The small molecule below binds the protein below.
Small molecule (SMILES): Cc1cn([C@H]2C[C@H](O[P](=O)(O)OC[C@H]3O[C@@H](n4cnc5c(N)ncnc54)C[C@@H]3O[P](=O)(O)OC[C@H]3O[C@@H](n4ccc(N)nc4=O)C[C@@H]3O)[C@@H](CO[P](=O)(O)O[C@H]3C[C@H](n4cnc5c(=O)nc(N)[nH]c54)O[C@@H]3CO[P](=O)(O)O[C@H]3C[C@H](n4cnc5c(N)ncnc54)O[C@@H]3CO[P](=O)(O)O[C@H]3C[C@H](n4ccc(N)nc4=O)O[C@@H]3CO)O2)c(=O)[nH]c1=O

Sequence of chain 1.A:
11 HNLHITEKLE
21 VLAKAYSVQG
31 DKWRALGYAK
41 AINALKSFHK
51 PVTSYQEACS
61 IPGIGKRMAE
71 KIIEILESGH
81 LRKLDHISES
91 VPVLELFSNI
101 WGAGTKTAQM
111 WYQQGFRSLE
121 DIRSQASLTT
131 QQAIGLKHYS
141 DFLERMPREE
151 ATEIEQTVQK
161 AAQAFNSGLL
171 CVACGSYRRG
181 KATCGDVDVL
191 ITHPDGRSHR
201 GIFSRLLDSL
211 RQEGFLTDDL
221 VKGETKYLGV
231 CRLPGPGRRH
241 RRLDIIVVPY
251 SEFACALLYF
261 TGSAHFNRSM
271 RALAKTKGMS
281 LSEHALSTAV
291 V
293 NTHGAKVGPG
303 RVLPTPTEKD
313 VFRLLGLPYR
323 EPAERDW

Binding-site contacts:
Ligand atom O3' contacts residue ASP244 of chain 1.A at 3.6 Å (salt-bridge).
Ligand atom C6 contacts residue DCP1 of chain 1.H at 3.8 Å.
Ligand atom OP1 contacts residue LYS106 of chain 1.A at 3.7 Å.
Ligand atom OP2 contacts residue LYS106 of chain 1.A at 3.0 Å (salt-bridge).
Ligand atom O5' contacts residue LYS106 of chain 1.A at 3.8 Å.
Ligand atom O5' contacts residue GLY104 of chain 1.A at 3.4 Å (h-bond).
Ligand atom P contacts residue LYS106 of chain 1.A at 3.8 Å.
Ligand atom OP2 contacts residue THR105 of chain 1.A at 3.3 Å (h-bond).
Ligand atom C5' contacts residue GLY102 of chain 1.A at 3.5 Å.
Ligand atom C4' contacts residue GLY102 of chain 1.A at 3.7 Å.
Ligand atom C5' contacts residue TRP101 of chain 1.A at 3.8 Å (hydrophobic).
Ligand atom OP1 contacts residue NA1 of chain 1.G at 2.5 Å (h-bond).
Ligand atom OP1 contacts residue LYS106 of chain 1.A at 3.8 Å.
Ligand atom O3' contacts residue LYS106 of chain 1.A at 3.7 Å.
Ligand atom P contacts residue GLY102 of chain 1.A at 3.9 Å.
Ligand atom OP1 contacts residue TRP101 of chain 1.A at 3.8 Å.
Ligand atom O3' contacts residue ALA103 of chain 1.A at 3.8 Å.
Ligand atom O3' contacts residue TRP101 of chain 1.A at 3.4 Å (h-bond).
Ligand atom C5 contacts residue DCP1 of chain 1.H at 3.5 Å.
Ligand atom C4' contacts residue TRP101 of chain 1.A at 3.5 Å (hydrophobic).
Ligand atom OP1 contacts residue ARG242 of chain 1.A at 2.8 Å (salt-bridge).
Ligand atom O2 contacts residue TYR259 of chain 1.A at 3.4 Å (h-bond).
Ligand atom C5' contacts residue ASP244 of chain 1.A at 3.8 Å.
Ligand atom OP1 contacts residue GLY102 of chain 1.A at 2.8 Å (h-bond).
Ligand atom OP2 contacts residue GLY104 of chain 1.A at 3.6 Å.
Ligand atom OP1 contacts residue THR107 of chain 1.A at 2.5 Å (h-bond).
Ligand atom OP1 contacts residue TRP101 of chain 1.A at 3.1 Å (h-bond).
Ligand atom O3' contacts residue PHE260 of chain 1.A at 3.6 Å.
Ligand atom OP1 contacts residue ALA103 of chain 1.A at 3.4 Å (h-bond).
Ligand atom OP1 contacts residue ILE100 of chain 1.A at 3.7 Å.
Ligand atom C5' contacts residue GLY104 of chain 1.A at 3.5 Å.
Ligand atom P contacts residue TRP101 of chain 1.A at 3.8 Å.
Ligand atom O3' contacts residue GLY102 of chain 1.A at 3.5 Å.
Ligand atom C2 contacts residue TYR259 of chain 1.A at 3.6 Å (hydrophobic).
Ligand atom P contacts residue GLY104 of chain 1.A at 3.5 Å.
Ligand atom P contacts residue NA1 of chain 1.G at 3.5 Å.
Ligand atom OP2 contacts residue NA1 of chain 1.G at 3.6 Å.
Ligand atom C2' contacts residue DCP1 of chain 1.H at 3.6 Å.
Ligand atom OP2 contacts residue LYS106 of chain 1.A at 3.6 Å.
Ligand atom OP1 contacts residue GLY104 of chain 1.A at 2.8 Å (h-bond).